Binding-site contacts:
Ligand atom O7 contacts residue ASN46 of chain 1.A at 3.0 Å (h-bond).
Ligand atom O6 contacts residue GLU44 of chain 1.A at 4.0 Å.
Ligand atom C8 contacts residue ASN46 of chain 1.A at 4.4 Å.
Ligand atom N2 contacts residue ASN46 of chain 1.A at 2.9 Å (h-bond).
Ligand atom C1 contacts residue ASN46 of chain 1.A at 1.4 Å.
Ligand atom C6 contacts residue GLN24 of chain 1.A at 4.1 Å.
Ligand atom C2 contacts residue ASN46 of chain 1.A at 2.4 Å.
Ligand atom C1 contacts residue THR48 of chain 1.A at 3.8 Å.
Ligand atom C5 contacts residue ASN46 of chain 1.A at 3.7 Å.
Ligand atom C4 contacts residue ASN46 of chain 1.A at 4.2 Å.
Ligand atom C8 contacts residue THR48 of chain 1.A at 4.5 Å.
Ligand atom O7 contacts residue GLU44 of chain 1.A at 3.9 Å.
Ligand atom C7 contacts residue ASN46 of chain 1.A at 3.1 Å.
Ligand atom O5 contacts residue ASN46 of chain 1.A at 2.4 Å (h-bond).
Ligand atom C3 contacts residue ASN46 of chain 1.A at 3.8 Å.
Ligand atom N2 contacts residue THR48 of chain 1.A at 4.3 Å.

This small molecule binds to this protein.
Small molecule (SMILES): CC(=O)N[C@@H]1[C@@H](O)[C@H](O)[C@@H](CO)O[C@H]1O

Sequence of chain 1.A:
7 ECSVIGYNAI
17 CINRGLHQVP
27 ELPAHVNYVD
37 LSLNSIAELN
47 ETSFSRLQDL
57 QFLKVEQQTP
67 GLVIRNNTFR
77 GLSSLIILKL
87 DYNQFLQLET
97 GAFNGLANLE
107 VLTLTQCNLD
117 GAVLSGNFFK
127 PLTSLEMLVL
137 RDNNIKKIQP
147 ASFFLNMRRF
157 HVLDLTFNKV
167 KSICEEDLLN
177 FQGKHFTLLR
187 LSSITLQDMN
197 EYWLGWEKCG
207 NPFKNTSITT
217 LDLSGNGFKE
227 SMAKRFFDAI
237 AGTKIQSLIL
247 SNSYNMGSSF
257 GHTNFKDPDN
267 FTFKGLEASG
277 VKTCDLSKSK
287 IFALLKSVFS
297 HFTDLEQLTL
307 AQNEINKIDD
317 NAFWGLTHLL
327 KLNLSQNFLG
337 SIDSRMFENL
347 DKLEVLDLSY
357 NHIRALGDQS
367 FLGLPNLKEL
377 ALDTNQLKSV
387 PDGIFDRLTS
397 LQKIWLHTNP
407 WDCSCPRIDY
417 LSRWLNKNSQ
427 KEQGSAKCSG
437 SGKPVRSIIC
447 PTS